Binding-site contacts:
Ligand atom CD1 contacts residue ALA182 of chain 1.B at 3.7 Å (hydrophobic).
Ligand atom CD1 contacts residue GLU311 of chain 1.B at 3.5 Å.
Ligand atom CA contacts residue TYR232 of chain 1.B at 4.1 Å (hydrophobic).
Ligand atom CA contacts residue THR159 of chain 1.B at 4.2 Å.
Ligand atom CZ2 contacts residue ARG80 of chain 1.B at 3.9 Å.
Ligand atom OXT contacts residue TYR232 of chain 1.B at 3.6 Å.
Ligand atom OXT contacts residue SER161 of chain 1.B at 2.7 Å (h-bond).
Ligand atom N contacts residue SER184 of chain 1.B at 3.4 Å (h-bond).
Ligand atom CA contacts residue ALA182 of chain 1.B at 3.5 Å (hydrophobic).
Ligand atom OXT contacts residue SER183 of chain 1.B at 3.8 Å.
Ligand atom CG contacts residue THR159 of chain 1.B at 4.2 Å.
Ligand atom CH2 contacts residue TRP84 of chain 1.B at 4.4 Å (hydrophobic).
Ligand atom CH2 contacts residue ARG80 of chain 1.B at 3.7 Å.
Ligand atom NE1 contacts residue GLU311 of chain 1.B at 3.3 Å (salt-bridge).
Ligand atom CH2 contacts residue ALA312 of chain 1.B at 3.7 Å (hydrophobic).
Ligand atom C contacts residue ALA182 of chain 1.B at 4.0 Å (hydrophobic).
Ligand atom N contacts residue ALA182 of chain 1.B at 2.7 Å (h-bond).
Ligand atom CG contacts residue ALA182 of chain 1.B at 3.9 Å (hydrophobic).
Ligand atom NE1 contacts residue ALA312 of chain 1.B at 4.2 Å.
Ligand atom CB contacts residue ALA182 of chain 1.B at 3.5 Å (hydrophobic).
Ligand atom CE3 contacts residue THR159 of chain 1.B at 3.8 Å.
Ligand atom OXT contacts residue THR159 of chain 1.B at 3.9 Å.
Ligand atom OXT contacts residue SER184 of chain 1.B at 3.6 Å (h-bond).
Ligand atom CD2 contacts residue THR159 of chain 1.B at 4.0 Å.
Ligand atom CE2 contacts residue ALA312 of chain 1.B at 4.1 Å (hydrophobic).
Ligand atom CB contacts residue THR159 of chain 1.B at 3.5 Å.
Ligand atom NE1 contacts residue ILE430 of chain 1.B at 4.2 Å.
Ligand atom CD2 contacts residue ALA312 of chain 1.B at 4.3 Å (hydrophobic).
Ligand atom N contacts residue TYR232 of chain 1.B at 4.0 Å.
Ligand atom CZ2 contacts residue ALA312 of chain 1.B at 3.7 Å (hydrophobic).
Ligand atom C contacts residue TYR232 of chain 1.B at 3.6 Å (hydrophobic).
Ligand atom O contacts residue GLY160 of chain 1.B at 3.9 Å.
Ligand atom O contacts residue TYR232 of chain 1.B at 3.6 Å.
Ligand atom O contacts residue THR159 of chain 1.B at 4.0 Å.
Ligand atom C contacts residue SER161 of chain 1.B at 3.8 Å.
Ligand atom C contacts residue THR159 of chain 1.B at 3.8 Å.
Ligand atom OXT contacts residue ALA182 of chain 1.B at 3.8 Å.
Ligand atom CZ3 contacts residue ALA312 of chain 1.B at 4.2 Å (hydrophobic).
Ligand atom O contacts residue SER161 of chain 1.B at 3.8 Å.
Ligand atom CG contacts residue ALA312 of chain 1.B at 4.4 Å (hydrophobic).

Sequence of chain 1.B:
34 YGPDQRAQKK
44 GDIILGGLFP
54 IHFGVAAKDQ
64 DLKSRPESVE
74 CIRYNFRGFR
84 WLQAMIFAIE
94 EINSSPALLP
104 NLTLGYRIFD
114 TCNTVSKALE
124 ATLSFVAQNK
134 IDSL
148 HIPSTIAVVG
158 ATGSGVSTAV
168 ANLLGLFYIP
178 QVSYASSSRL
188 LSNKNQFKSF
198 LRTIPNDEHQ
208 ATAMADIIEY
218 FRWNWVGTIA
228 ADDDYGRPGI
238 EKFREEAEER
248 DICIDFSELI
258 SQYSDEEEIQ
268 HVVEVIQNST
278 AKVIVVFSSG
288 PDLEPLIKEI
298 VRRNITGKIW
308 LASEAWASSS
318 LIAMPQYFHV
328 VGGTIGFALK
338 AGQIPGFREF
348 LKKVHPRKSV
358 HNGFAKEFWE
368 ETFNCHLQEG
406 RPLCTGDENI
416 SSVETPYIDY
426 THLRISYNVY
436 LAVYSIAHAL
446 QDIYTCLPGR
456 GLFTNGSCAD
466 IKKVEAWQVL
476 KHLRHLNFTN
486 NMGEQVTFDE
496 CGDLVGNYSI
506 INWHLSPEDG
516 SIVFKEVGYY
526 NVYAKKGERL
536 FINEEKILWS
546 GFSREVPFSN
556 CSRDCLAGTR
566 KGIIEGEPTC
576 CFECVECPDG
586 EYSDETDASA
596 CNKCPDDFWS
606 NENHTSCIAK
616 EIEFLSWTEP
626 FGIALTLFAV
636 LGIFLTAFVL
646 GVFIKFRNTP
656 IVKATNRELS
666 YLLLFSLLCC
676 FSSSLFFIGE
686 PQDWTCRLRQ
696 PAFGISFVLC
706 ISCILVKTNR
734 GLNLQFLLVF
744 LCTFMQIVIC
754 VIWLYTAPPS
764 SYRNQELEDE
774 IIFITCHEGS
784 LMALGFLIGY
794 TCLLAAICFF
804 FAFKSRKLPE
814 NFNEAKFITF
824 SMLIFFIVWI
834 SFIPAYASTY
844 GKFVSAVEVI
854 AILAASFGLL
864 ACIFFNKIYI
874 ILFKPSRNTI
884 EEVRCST

A small-molecule ligand and the protein it binds are described below.
Small molecule (SMILES): N[C@@H](Cc1c[nH]c2ccccc12)C(=O)O